Sequence of chain 2.C:
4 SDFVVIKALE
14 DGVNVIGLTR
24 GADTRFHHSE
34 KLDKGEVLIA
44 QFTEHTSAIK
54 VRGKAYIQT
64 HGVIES

Sequence of chain 4.A:
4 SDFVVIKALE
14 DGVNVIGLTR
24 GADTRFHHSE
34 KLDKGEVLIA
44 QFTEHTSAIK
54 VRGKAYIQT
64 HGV

A small-molecule ligand and the protein it binds are described below.
Small molecule (SMILES): N[C@@H](Cc1c[nH]c2ccccc12)C(=O)O

Binding-site contacts:
Ligand atom O contacts residue THR46 of chain 4.A at 3.7 Å.
Ligand atom N contacts residue GLY24 of chain 2.C at 2.9 Å (h-bond).
Ligand atom CZ2 contacts residue ALA43 of chain 4.A at 4.0 Å (hydrophobic).
Ligand atom CH2 contacts residue ILE19 of chain 4.A at 4.0 Å (hydrophobic).
Ligand atom CZ2 contacts residue ILE52 of chain 4.A at 3.7 Å (hydrophobic).
Ligand atom CE2 contacts residue ALA43 of chain 4.A at 4.0 Å (hydrophobic).
Ligand atom CB contacts residue THR27 of chain 2.C at 3.8 Å.
Ligand atom CA contacts residue THR27 of chain 2.C at 3.2 Å.
Ligand atom C contacts residue GLY24 of chain 2.C at 3.5 Å.
Ligand atom OXT contacts residue HIS48 of chain 4.A at 3.9 Å.
Ligand atom CZ3 contacts residue GLY20 of chain 4.A at 3.6 Å.
Ligand atom OXT contacts residue THR49 of chain 4.A at 2.7 Å (h-bond).
Ligand atom CD1 contacts residue SER50 of chain 2.C at 3.6 Å.
Ligand atom OXT contacts residue THR46 of chain 4.A at 2.6 Å (h-bond).
Ligand atom CZ2 contacts residue THR49 of chain 4.A at 4.0 Å.
Ligand atom O contacts residue GLY24 of chain 2.C at 3.1 Å (h-bond).
Ligand atom CA contacts residue GLY24 of chain 2.C at 3.6 Å.
Ligand atom NE1 contacts residue ALA43 of chain 4.A at 3.7 Å.
Ligand atom CZ3 contacts residue HIS31 of chain 4.A at 3.9 Å.
Ligand atom CE3 contacts residue HIS31 of chain 4.A at 4.0 Å.
Ligand atom CD1 contacts residue GLN44 of chain 4.A at 3.3 Å.
Ligand atom O contacts residue THR22 of chain 2.C at 4.0 Å.
Ligand atom C contacts residue THR46 of chain 4.A at 3.5 Å.
Ligand atom CA contacts residue SER50 of chain 2.C at 3.9 Å.
Ligand atom C contacts residue SER50 of chain 2.C at 3.6 Å.
Ligand atom O contacts residue SER50 of chain 2.C at 2.9 Å (h-bond).
Ligand atom C contacts residue THR49 of chain 4.A at 3.8 Å.
Ligand atom CA contacts residue THR22 of chain 2.C at 3.8 Å.
Ligand atom N contacts residue ASP26 of chain 2.C at 3.2 Å (salt-bridge).
Ligand atom NE1 contacts residue GLN44 of chain 4.A at 2.8 Å (h-bond).
Ligand atom CB contacts residue THR22 of chain 2.C at 3.8 Å.
Ligand atom CE2 contacts residue GLN44 of chain 4.A at 4.0 Å.
Ligand atom N contacts residue THR22 of chain 2.C at 2.9 Å (h-bond).
Ligand atom CH2 contacts residue GLY20 of chain 4.A at 3.4 Å.
Ligand atom N contacts residue THR27 of chain 2.C at 2.7 Å (h-bond).
Ligand atom O contacts residue ARG23 of chain 2.C at 3.5 Å.
Ligand atom CB contacts residue SER50 of chain 2.C at 3.3 Å.
Ligand atom CD1 contacts residue THR46 of chain 4.A at 3.9 Å.
Ligand atom CG contacts residue SER50 of chain 2.C at 3.9 Å.
Ligand atom CD2 contacts residue THR49 of chain 4.A at 4.0 Å.